Sequence of chain 1.A:
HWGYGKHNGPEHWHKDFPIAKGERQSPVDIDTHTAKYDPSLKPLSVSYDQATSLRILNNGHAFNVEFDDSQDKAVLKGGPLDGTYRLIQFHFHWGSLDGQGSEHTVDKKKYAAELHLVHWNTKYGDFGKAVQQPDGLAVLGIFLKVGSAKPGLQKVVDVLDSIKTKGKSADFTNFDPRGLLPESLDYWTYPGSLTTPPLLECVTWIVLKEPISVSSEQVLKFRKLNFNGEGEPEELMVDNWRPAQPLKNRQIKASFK

Binding-site contacts:
Ligand atom CAE contacts residue LEU197 of chain 1.A at 4.0 Å (hydrophobic).
Ligand atom SAA contacts residue TRP208 of chain 1.A at 4.5 Å.
Ligand atom SAB contacts residue THR199 of chain 1.A at 4.2 Å.
Ligand atom N contacts residue LEU197 of chain 1.A at 4.2 Å.
Ligand atom CAH contacts residue ZN1 of chain 1.B at 3.2 Å.
Ligand atom SAA contacts residue ZN1 of chain 1.B at 3.4 Å.
Ligand atom N contacts residue THR199 of chain 1.A at 4.5 Å.
Ligand atom CAH contacts residue HIS94 of chain 1.A at 3.6 Å.
Ligand atom CAF contacts residue LEU197 of chain 1.A at 4.3 Å (hydrophobic).
Ligand atom CAC contacts residue PHE130 of chain 1.A at 4.1 Å (hydrophobic).
Ligand atom SAB contacts residue ZN1 of chain 1.B at 2.3 Å.
Ligand atom N contacts residue HIS94 of chain 1.A at 3.8 Å.
Ligand atom CAC contacts residue VAL121 of chain 1.A at 4.4 Å (hydrophobic).
Ligand atom CAE contacts residue GLN92 of chain 1.A at 4.4 Å.
Ligand atom CAD contacts residue THR199 of chain 1.A at 3.6 Å.
Ligand atom SAB contacts residue HIS96 of chain 1.A at 3.6 Å.
Ligand atom SAA contacts residue VAL121 of chain 1.A at 3.7 Å.
Ligand atom SAA contacts residue HIS119 of chain 1.A at 3.9 Å.
Ligand atom CAC contacts residue GLN92 of chain 1.A at 3.5 Å.
Ligand atom SAA contacts residue VAL142 of chain 1.A at 3.9 Å.
Ligand atom CAE contacts residue HIS94 of chain 1.A at 4.2 Å.
Ligand atom SAA contacts residue HIS94 of chain 1.A at 3.5 Å.
Ligand atom CAF contacts residue THR199 of chain 1.A at 3.2 Å.
Ligand atom SAB contacts residue HIS94 of chain 1.A at 3.5 Å (h-bond).
Ligand atom CAH contacts residue LEU197 of chain 1.A at 4.3 Å (hydrophobic).
Ligand atom CAE contacts residue VAL121 of chain 1.A at 3.9 Å (hydrophobic).
Ligand atom N contacts residue ZN1 of chain 1.B at 4.2 Å.
Ligand atom OAG contacts residue GLN92 of chain 1.A at 4.2 Å.
Ligand atom SAB contacts residue HIS119 of chain 1.A at 3.9 Å.
Ligand atom OAG contacts residue PHE130 of chain 1.A at 4.4 Å.
Ligand atom SAB contacts residue THR198 of chain 1.A at 3.0 Å (h-bond).

This protein binds this small molecule.
Small molecule (SMILES): S=C(S)N1CCOCC1